Binding-site contacts:
Ligand atom O6 contacts residue VAL8 of chain 1.B at 3.4 Å (h-bond).
Ligand atom O3 contacts residue GL01 of chain 1.E at 1.2 Å (h-bond).
Ligand atom O4 contacts residue GL01 of chain 1.E at 0.6 Å (h-bond).
Ligand atom O2 contacts residue MET29 of chain 1.A at 3.9 Å.
Ligand atom C6 contacts residue THR10 of chain 1.B at 3.3 Å.
Ligand atom C3 contacts residue GLU31 of chain 1.A at 3.6 Å.
Ligand atom C6 contacts residue GLU31 of chain 1.B at 3.9 Å.
Ligand atom C4 contacts residue THR10 of chain 1.B at 4.0 Å.
Ligand atom C6 contacts residue GL01 of chain 1.E at 0.2 Å.
Ligand atom O3 contacts residue TYR37 of chain 1.A at 3.1 Å.
Ligand atom O6 contacts residue GLU31 of chain 1.B at 2.7 Å (salt-bridge).
Ligand atom O5 contacts residue GL01 of chain 1.E at 0.3 Å (h-bond).
Ligand atom O2 contacts residue GLU31 of chain 1.A at 3.3 Å (salt-bridge).
Ligand atom O2 contacts residue GL01 of chain 1.E at 0.2 Å (h-bond).
Ligand atom O4 contacts residue THR10 of chain 1.B at 3.7 Å.
Ligand atom O4 contacts residue THR10 of chain 1.A at 2.9 Å (h-bond).
Ligand atom C4 contacts residue GL01 of chain 1.E at 0.7 Å.
Ligand atom O2 contacts residue MET29 of chain 1.B at 3.4 Å (h-bond).
Ligand atom C5 contacts residue GL01 of chain 1.E at 0.3 Å.
Ligand atom O6 contacts residue THR10 of chain 1.A at 3.9 Å.
Ligand atom C2 contacts residue MET29 of chain 1.B at 3.9 Å (hydrophobic).
Ligand atom C4 contacts residue THR10 of chain 1.A at 3.3 Å.
Ligand atom C6 contacts residue THR10 of chain 1.A at 3.6 Å.
Ligand atom O5 contacts residue GLU31 of chain 1.B at 3.1 Å (salt-bridge).
Ligand atom C2 contacts residue GL01 of chain 1.E at 1.0 Å.
Ligand atom O1 contacts residue MET29 of chain 1.A at 3.7 Å.
Ligand atom O5 contacts residue TYR37 of chain 1.B at 3.7 Å.
Ligand atom C5 contacts residue THR10 of chain 1.B at 3.3 Å.
Ligand atom C1 contacts residue GL01 of chain 1.E at 0.7 Å.
Ligand atom C1 contacts residue GLU31 of chain 1.B at 3.8 Å.
Ligand atom O1 contacts residue GL01 of chain 1.E at 0.3 Å (h-bond).
Ligand atom C3 contacts residue GL01 of chain 1.E at 0.6 Å.
Ligand atom O1 contacts residue GLU31 of chain 1.B at 3.0 Å (salt-bridge).
Ligand atom O2 contacts residue MET30 of chain 1.A at 3.4 Å.
Ligand atom O1 contacts residue MET30 of chain 1.B at 3.1 Å.
Ligand atom C5 contacts residue GLU31 of chain 1.B at 4.1 Å.
Ligand atom O1 contacts residue TYR37 of chain 1.B at 4.0 Å.
Ligand atom C5 contacts residue THR10 of chain 1.A at 4.0 Å.
Ligand atom O3 contacts residue GLU31 of chain 1.A at 3.5 Å (salt-bridge).
Ligand atom O6 contacts residue GL01 of chain 1.E at 0.2 Å (h-bond).

The small molecule below binds the protein below.
Small molecule (SMILES): OC[C@H]1O[C@H](O)[C@@H](O)[C@@H](O)[C@@H]1O

Sequence of chain 1.B:
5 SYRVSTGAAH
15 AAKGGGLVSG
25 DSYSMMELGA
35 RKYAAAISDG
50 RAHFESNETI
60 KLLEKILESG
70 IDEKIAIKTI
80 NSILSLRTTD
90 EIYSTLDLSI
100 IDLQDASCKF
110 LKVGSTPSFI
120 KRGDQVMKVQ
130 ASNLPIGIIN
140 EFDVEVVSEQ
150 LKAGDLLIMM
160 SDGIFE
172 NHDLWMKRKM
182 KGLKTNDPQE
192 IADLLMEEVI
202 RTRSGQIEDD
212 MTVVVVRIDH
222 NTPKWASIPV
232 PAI

Sequence of chain 1.A:
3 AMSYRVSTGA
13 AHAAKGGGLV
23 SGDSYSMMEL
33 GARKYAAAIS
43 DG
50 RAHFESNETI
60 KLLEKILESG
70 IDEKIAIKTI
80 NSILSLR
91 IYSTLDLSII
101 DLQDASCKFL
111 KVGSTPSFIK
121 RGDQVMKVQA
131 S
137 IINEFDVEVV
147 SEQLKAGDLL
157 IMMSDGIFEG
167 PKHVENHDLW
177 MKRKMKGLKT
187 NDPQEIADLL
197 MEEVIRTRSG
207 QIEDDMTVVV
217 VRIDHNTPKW